Binding-site contacts:
Ligand atom N2 contacts residue ASN1134 of chain 1.C at 2.9 Å (h-bond).
Ligand atom C2 contacts residue ASN1134 of chain 1.C at 2.5 Å.
Ligand atom C1 contacts residue ASN1134 of chain 1.C at 1.4 Å.
Ligand atom O5 contacts residue ASN1134 of chain 1.C at 2.4 Å (h-bond).
Ligand atom C4 contacts residue ASN1134 of chain 1.C at 4.2 Å.
Ligand atom C7 contacts residue ASN1134 of chain 1.C at 3.2 Å.
Ligand atom C3 contacts residue ASN1134 of chain 1.C at 3.8 Å.
Ligand atom C8 contacts residue ASN1134 of chain 1.C at 4.1 Å.
Ligand atom O7 contacts residue ASN1134 of chain 1.C at 3.3 Å (h-bond).
Ligand atom C5 contacts residue ASN1134 of chain 1.C at 3.7 Å.

Sequence of chain 1.C:
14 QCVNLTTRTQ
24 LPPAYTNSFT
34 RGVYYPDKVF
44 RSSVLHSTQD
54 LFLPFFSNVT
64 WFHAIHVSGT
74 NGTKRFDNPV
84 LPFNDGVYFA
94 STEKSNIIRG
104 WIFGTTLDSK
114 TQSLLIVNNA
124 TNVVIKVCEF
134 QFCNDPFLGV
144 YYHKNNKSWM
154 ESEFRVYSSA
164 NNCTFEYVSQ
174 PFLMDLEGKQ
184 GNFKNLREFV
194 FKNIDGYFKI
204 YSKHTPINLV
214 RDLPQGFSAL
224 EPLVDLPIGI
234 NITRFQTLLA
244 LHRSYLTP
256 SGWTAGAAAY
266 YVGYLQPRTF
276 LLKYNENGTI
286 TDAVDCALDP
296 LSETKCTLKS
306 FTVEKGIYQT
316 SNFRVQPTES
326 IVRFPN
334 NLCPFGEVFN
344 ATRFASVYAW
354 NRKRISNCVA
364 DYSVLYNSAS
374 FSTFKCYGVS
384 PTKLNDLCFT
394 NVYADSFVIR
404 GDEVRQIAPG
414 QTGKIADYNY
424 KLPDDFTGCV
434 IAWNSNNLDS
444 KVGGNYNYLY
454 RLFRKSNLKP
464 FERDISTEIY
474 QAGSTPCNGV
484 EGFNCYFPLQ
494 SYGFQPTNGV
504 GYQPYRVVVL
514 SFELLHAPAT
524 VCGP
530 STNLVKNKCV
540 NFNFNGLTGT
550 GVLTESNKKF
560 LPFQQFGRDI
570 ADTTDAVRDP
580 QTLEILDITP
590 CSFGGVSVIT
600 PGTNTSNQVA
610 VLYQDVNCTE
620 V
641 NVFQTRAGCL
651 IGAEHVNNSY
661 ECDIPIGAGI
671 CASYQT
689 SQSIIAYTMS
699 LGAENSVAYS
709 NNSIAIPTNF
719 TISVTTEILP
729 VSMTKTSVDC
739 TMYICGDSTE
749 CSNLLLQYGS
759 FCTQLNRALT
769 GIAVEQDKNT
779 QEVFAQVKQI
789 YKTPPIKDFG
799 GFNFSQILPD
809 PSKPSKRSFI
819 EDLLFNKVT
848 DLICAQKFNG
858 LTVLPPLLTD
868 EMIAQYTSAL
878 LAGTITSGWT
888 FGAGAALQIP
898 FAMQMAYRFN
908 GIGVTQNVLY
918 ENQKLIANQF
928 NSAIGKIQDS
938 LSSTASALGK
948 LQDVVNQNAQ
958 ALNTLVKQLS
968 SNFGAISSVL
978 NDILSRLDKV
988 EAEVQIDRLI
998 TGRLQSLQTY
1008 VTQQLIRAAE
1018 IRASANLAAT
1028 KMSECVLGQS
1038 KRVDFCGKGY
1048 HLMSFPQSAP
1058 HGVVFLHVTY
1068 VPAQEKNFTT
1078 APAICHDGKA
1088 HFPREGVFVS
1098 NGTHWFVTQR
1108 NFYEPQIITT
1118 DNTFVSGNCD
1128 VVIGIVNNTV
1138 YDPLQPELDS

A protein and the small-molecule ligand that binds it are described below.
Small molecule (SMILES): CC(=O)N[C@@H]1[C@@H](O)[C@H](O)[C@@H](CO)O[C@H]1O